A protein and the small-molecule ligand that binds it are described below.
Small molecule (SMILES): CC(=O)N[C@H]1[C@H](O[C@H]2[C@H](O)[C@@H](NC(C)=O)CO[C@@H]2CO)O[C@H](CO)[C@@H](O[C@@H]2O[C@H](CO)[C@@H](O)[C@H](O)[C@@H]2O)[C@@H]1O

Sequence of chain 1.D:
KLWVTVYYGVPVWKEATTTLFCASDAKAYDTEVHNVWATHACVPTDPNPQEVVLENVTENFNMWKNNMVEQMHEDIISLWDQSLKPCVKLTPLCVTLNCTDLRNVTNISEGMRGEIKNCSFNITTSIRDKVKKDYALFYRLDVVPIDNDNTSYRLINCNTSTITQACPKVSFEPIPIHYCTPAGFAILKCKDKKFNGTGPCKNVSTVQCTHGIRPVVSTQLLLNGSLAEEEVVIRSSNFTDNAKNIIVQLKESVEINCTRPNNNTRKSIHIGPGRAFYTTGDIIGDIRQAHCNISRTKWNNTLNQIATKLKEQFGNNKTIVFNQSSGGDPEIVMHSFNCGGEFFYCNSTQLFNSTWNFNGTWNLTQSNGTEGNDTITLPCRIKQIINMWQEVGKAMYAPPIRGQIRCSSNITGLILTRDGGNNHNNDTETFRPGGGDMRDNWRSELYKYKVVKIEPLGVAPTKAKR

Binding-site contacts:
Ligand atom C8 contacts residue ASN260 of chain 1.D at 4.4 Å.
Ligand atom C1 contacts residue THR378 of chain 1.D at 4.1 Å.
Ligand atom C1 contacts residue ASN296 of chain 1.D at 1.4 Å.
Ligand atom C8 contacts residue HIS294 of chain 1.D at 3.4 Å.
Ligand atom O5 contacts residue THR380 of chain 1.D at 4.3 Å.
Ligand atom C5 contacts residue ASN296 of chain 1.D at 3.7 Å.
Ligand atom O5 contacts residue ASN296 of chain 1.D at 2.4 Å (h-bond).
Ligand atom C3 contacts residue HIS294 of chain 1.D at 4.3 Å.
Ligand atom C2 contacts residue ASN296 of chain 1.D at 2.3 Å.
Ligand atom O7 contacts residue ASN296 of chain 1.D at 4.1 Å.
Ligand atom C7 contacts residue ASN260 of chain 1.D at 4.2 Å.
Ligand atom O7 contacts residue THR262 of chain 1.D at 4.2 Å.
Ligand atom C4 contacts residue ASN296 of chain 1.D at 4.2 Å.
Ligand atom C3 contacts residue ASN296 of chain 1.D at 3.6 Å.
Ligand atom C8 contacts residue THR262 of chain 1.D at 3.9 Å.
Ligand atom C7 contacts residue ASN296 of chain 1.D at 3.3 Å.
Ligand atom N2 contacts residue ASN296 of chain 1.D at 2.6 Å (h-bond).
Ligand atom O5 contacts residue THR378 of chain 1.D at 3.9 Å.
Ligand atom O7 contacts residue ASN260 of chain 1.D at 3.6 Å (h-bond).
Ligand atom C8 contacts residue ASN296 of chain 1.D at 3.1 Å.